Sequence of chain 28.C:
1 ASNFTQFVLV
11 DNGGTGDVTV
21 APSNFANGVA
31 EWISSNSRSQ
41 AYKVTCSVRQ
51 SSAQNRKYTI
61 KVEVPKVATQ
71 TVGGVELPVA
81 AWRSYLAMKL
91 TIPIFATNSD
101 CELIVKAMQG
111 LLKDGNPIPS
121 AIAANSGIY

Binding-site contacts:
Ligand atom N7 contacts residue LYS61 of chain 17.C at 3.4 Å.
Ligand atom C5 contacts residue THR45 of chain 17.C at 3.4 Å.
Ligand atom OP2 contacts residue THR91 of chain 28.C at 3.7 Å.
Ligand atom C8 contacts residue LYS61 of chain 17.C at 3.6 Å.
Ligand atom N1 contacts residue SER47 of chain 17.C at 2.7 Å (h-bond).
Ligand atom OP2 contacts residue LYS57 of chain 28.C at 3.5 Å (salt-bridge).
Ligand atom C2 contacts residue SER47 of chain 17.C at 3.2 Å.
Ligand atom OP1 contacts residue SER52 of chain 28.C at 3.1 Å.
Ligand atom OP1 contacts residue ASN55 of chain 28.C at 3.0 Å (h-bond).
Ligand atom O4' contacts residue LYS61 of chain 17.C at 3.7 Å.
Ligand atom N7 contacts residue TYR85 of chain 17.C at 3.8 Å.
Ligand atom OP1 contacts residue ASN55 of chain 28.C at 3.2 Å.
Ligand atom N7 contacts residue THR45 of chain 17.C at 2.7 Å (h-bond).
Ligand atom OP1 contacts residue SER51 of chain 28.C at 2.7 Å (h-bond).
Ligand atom OP2 contacts residue LYS89 of chain 28.C at 3.5 Å (salt-bridge).
Ligand atom P contacts residue SER51 of chain 28.C at 3.2 Å.
Ligand atom N6 contacts residue CYS46 of chain 17.C at 3.6 Å (h-bond).
Ligand atom C5' contacts residue ARG49 of chain 28.C at 2.6 Å.
Ligand atom O5' contacts residue LYS57 of chain 28.C at 2.8 Å (salt-bridge).
Ligand atom C5' contacts residue LYS57 of chain 28.C at 3.8 Å.
Ligand atom P contacts residue ARG49 of chain 28.C at 3.7 Å.
Ligand atom OP1 contacts residue LYS89 of chain 28.C at 3.5 Å (salt-bridge).
Ligand atom N6 contacts residue THR45 of chain 17.C at 2.8 Å (h-bond).
Ligand atom OP2 contacts residue TYR85 of chain 17.C at 2.6 Å (h-bond).
Ligand atom O5' contacts residue ARG49 of chain 28.C at 3.6 Å (salt-bridge).
Ligand atom N1 contacts residue THR59 of chain 17.C at 3.4 Å.
Ligand atom P contacts residue LYS57 of chain 28.C at 3.1 Å.
Ligand atom O3' contacts residue ARG49 of chain 28.C at 3.6 Å (salt-bridge).
Ligand atom OP2 contacts residue SER51 of chain 28.C at 3.3 Å (h-bond).
Ligand atom C4' contacts residue ARG49 of chain 28.C at 3.6 Å.
Ligand atom OP2 contacts residue LYS57 of chain 28.C at 3.0 Å (salt-bridge).
Ligand atom N6 contacts residue THR59 of chain 17.C at 2.7 Å (h-bond).
Ligand atom OP2 contacts residue LYS43 of chain 17.C at 2.7 Å (salt-bridge).
Ligand atom OP1 contacts residue LYS57 of chain 28.C at 2.9 Å.
Ligand atom C6 contacts residue THR45 of chain 17.C at 3.4 Å.
Ligand atom C6 contacts residue THR59 of chain 17.C at 3.5 Å.
Ligand atom O3' contacts residue SER51 of chain 28.C at 3.3 Å (h-bond).
Ligand atom N9 contacts residue LYS61 of chain 17.C at 3.8 Å.
Ligand atom O5' contacts residue LYS89 of chain 28.C at 3.2 Å (salt-bridge).
Ligand atom OP1 contacts residue ARG49 of chain 28.C at 2.6 Å (salt-bridge).

This small molecule binds to this protein.
Small molecule (SMILES): Nc1ccn([C@@H]2O[C@H](CO[P](=O)(O)O[C@H]3[C@@H](O)[C@H](n4cnc5c(N)ncnc54)O[C@@H]3CO[P](=O)(O)O[C@H]3[C@@H](O)[C@H](n4cnc5c(=O)nc(N)[nH]c54)O[C@@H]3CO[P](=O)(O)O[C@H]3[C@@H](O)[C@H](n4cnc5c(N)ncnc54)O[C@@H]3CO[P](=O)(O)O[C@H]3[C@@H](O)[C@H](n4cnc5c(N)ncnc54)O[C@@H]3CO[P](=O)(O)O[C@H]3[C@@H](O)[C@H](n4ccc(=O)[nH]c4=O)O[C@@H]3CO[P](=O)(O)O[C@H]3[C@@H](O)[C@H](n4ccc(N)nc4=O)O[C@@H]3CO[P](=O)(O)O[C@H]3[C@@H](O)[C@H](n4ccc(=O)[nH]c4=O)O[C@@H]3CO[P](=O)(O)O[C@H]3[C@@H](O)[C@H](n4cnc5c(=O)nc(N)[nH]c54)O[C@@H]3CO)[C@@H](O)[C@H]2O)c(=O)n1

Sequence of chain 17.C:
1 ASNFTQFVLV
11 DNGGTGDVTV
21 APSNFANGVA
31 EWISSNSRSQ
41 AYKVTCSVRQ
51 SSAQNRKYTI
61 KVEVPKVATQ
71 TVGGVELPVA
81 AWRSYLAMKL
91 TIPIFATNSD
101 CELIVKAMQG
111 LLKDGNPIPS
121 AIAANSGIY